This protein binds this small molecule.
Small molecule (SMILES): Cc1cn([C@H]2C[C@H](O[P](=O)(O)OC[C@H]3O[C@@H](n4cnc5c(=O)nc(N)[nH]c54)C[C@@H]3O)[C@@H](CO[P](=O)(O)O[C@H]3C[C@H](n4cnc5c(=O)nc(N)[nH]c54)O[C@@H]3CO[P](=O)(O)O[C@H]3C[C@H](n4ccc(N)nc4=O)O[C@@H]3CO[P](=O)(O)O[C@H]3C[C@H](n4cnc5c(N)ncnc54)O[C@@H]3CO[P](=O)(O)O[C@H]3C[C@H](n4ccc(N)nc4=O)O[C@@H]3COP(=O)(O)O)O2)c(=O)[nH]c1=O

Binding-site contacts:
Ligand atom O5' contacts residue TYR215 of chain 1.A at 3.6 Å (h-bond).
Ligand atom C5' contacts residue GLN189 of chain 1.A at 3.5 Å.
Ligand atom C5' contacts residue GLY190 of chain 1.A at 3.4 Å.
Ligand atom C6 contacts residue TYR215 of chain 1.A at 3.8 Å (hydrophobic).
Ligand atom C5' contacts residue ASP188 of chain 1.A at 3.6 Å.
Ligand atom C7 contacts residue TYR215 of chain 1.A at 4.2 Å (hydrophobic).
Ligand atom OP1 contacts residue ASP188 of chain 1.A at 3.2 Å.
Ligand atom C4' contacts residue ASP188 of chain 1.A at 3.8 Å.
Ligand atom C5' contacts residue GLN189 of chain 1.A at 3.8 Å.
Ligand atom OP2 contacts residue ARG365 of chain 1.A at 3.3 Å (salt-bridge).
Ligand atom P contacts residue GLN189 of chain 1.A at 3.9 Å.
Ligand atom C4' contacts residue GLY190 of chain 1.A at 3.9 Å.
Ligand atom C3' contacts residue MN1 of chain 1.I at 3.7 Å.
Ligand atom C4' contacts residue GLN189 of chain 1.A at 3.5 Å.
Ligand atom C3' contacts residue ASP188 of chain 1.A at 3.9 Å.
Ligand atom C4' contacts residue MN1 of chain 1.I at 4.0 Å.
Ligand atom P contacts residue PRO214 of chain 1.A at 4.2 Å.
Ligand atom OP1 contacts residue ARG365 of chain 1.A at 2.4 Å (salt-bridge).
Ligand atom P contacts residue ARG365 of chain 1.A at 3.4 Å.
Ligand atom C2' contacts residue TYR215 of chain 1.A at 3.9 Å (hydrophobic).
Ligand atom OP2 contacts residue TYR215 of chain 1.A at 2.7 Å (h-bond).
Ligand atom OP1 contacts residue LEU361 of chain 1.A at 4.2 Å.
Ligand atom O3' contacts residue MN1 of chain 1.I at 2.5 Å.
Ligand atom OP1 contacts residue GLN189 of chain 1.A at 3.0 Å (h-bond).
Ligand atom C3' contacts residue GLN189 of chain 1.A at 3.9 Å.
Ligand atom P contacts residue TYR215 of chain 1.A at 3.9 Å.
Ligand atom OP1 contacts residue TYR215 of chain 1.A at 4.1 Å.
Ligand atom OP2 contacts residue PRO214 of chain 1.A at 3.7 Å.
Ligand atom O3' contacts residue GLN189 of chain 1.A at 3.3 Å.
Ligand atom N2 contacts residue ALA191 of chain 1.A at 3.9 Å.
Ligand atom P contacts residue TYR215 of chain 1.A at 4.1 Å.
Ligand atom OP1 contacts residue PRO214 of chain 1.A at 4.1 Å.
Ligand atom C2' contacts residue MN1 of chain 1.I at 4.2 Å.
Ligand atom O4' contacts residue GLY190 of chain 1.A at 4.2 Å.
Ligand atom O3' contacts residue ASP188 of chain 1.A at 2.8 Å (salt-bridge).
Ligand atom O3' contacts residue MN1 of chain 1.H at 4.0 Å.
Ligand atom O5' contacts residue PRO214 of chain 1.A at 4.2 Å.
Ligand atom C1' contacts residue GLN189 of chain 1.A at 4.0 Å.
Ligand atom O4' contacts residue GLN189 of chain 1.A at 4.2 Å.
Ligand atom OP2 contacts residue TYR215 of chain 1.A at 3.3 Å (h-bond).

Sequence of chain 1.A:
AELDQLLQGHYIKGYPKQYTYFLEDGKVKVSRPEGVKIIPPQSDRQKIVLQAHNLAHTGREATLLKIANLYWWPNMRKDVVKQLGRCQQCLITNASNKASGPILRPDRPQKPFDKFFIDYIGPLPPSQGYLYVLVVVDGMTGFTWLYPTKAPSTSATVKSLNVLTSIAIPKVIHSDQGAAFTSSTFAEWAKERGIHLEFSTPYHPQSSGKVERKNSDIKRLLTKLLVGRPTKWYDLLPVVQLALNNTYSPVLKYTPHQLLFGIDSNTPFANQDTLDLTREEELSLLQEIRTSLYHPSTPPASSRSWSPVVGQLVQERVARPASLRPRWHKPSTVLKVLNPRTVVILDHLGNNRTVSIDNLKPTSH